Binding-site contacts:
Ligand atom CAT contacts residue LEU68 of chain 1.B at 3.6 Å (hydrophobic).
Ligand atom OAM contacts residue SER38 of chain 1.B at 3.6 Å.
Ligand atom OAM contacts residue SER36 of chain 1.B at 2.7 Å (h-bond).
Ligand atom CBC contacts residue ARG15 of chain 1.B at 3.8 Å.
Ligand atom OAK contacts residue SER38 of chain 1.B at 2.5 Å (h-bond).
Ligand atom OAF contacts residue LYS57 of chain 1.B at 2.9 Å (salt-bridge).
Ligand atom PBL contacts residue ARG15 of chain 1.B at 3.8 Å.
Ligand atom CAO contacts residue PHE56 of chain 1.B at 3.7 Å (hydrophobic).
Ligand atom CAQ contacts residue PHE56 of chain 1.B at 3.7 Å (hydrophobic).
Ligand atom CAZ contacts residue LYS57 of chain 1.B at 3.6 Å.
Ligand atom OAM contacts residue SER44 of chain 1.B at 2.9 Å (h-bond).
Ligand atom PBL contacts residue SER44 of chain 1.B at 3.6 Å.
Ligand atom CAN contacts residue ARG15 of chain 1.B at 3.8 Å.
Ligand atom OAX contacts residue SER44 of chain 1.B at 2.8 Å (h-bond).
Ligand atom CBH contacts residue TRP69 of chain 1.B at 3.6 Å (hydrophobic).
Ligand atom CG contacts residue HIS55 of chain 1.B at 3.4 Å.
Ligand atom CBD contacts residue HIS55 of chain 1.B at 3.6 Å.
Ligand atom CAZ contacts residue LEU68 of chain 1.B at 3.8 Å (hydrophobic).
Ligand atom PBL contacts residue SER38 of chain 1.B at 3.5 Å.
Ligand atom CAA contacts residue ARG15 of chain 1.B at 3.6 Å.
Ligand atom PBL contacts residue ARG34 of chain 1.B at 3.8 Å.
Ligand atom N contacts residue HIS55 of chain 1.B at 2.8 Å (h-bond).
Ligand atom OAL contacts residue ARG15 of chain 1.B at 2.8 Å (salt-bridge).
Ligand atom CG contacts residue GLN54 of chain 1.B at 3.7 Å.
Ligand atom NAC contacts residue LEU68 of chain 1.B at 3.0 Å (h-bond).
Ligand atom CAQ contacts residue LYS57 of chain 1.B at 3.6 Å.
Ligand atom OAM contacts residue ARG34 of chain 1.B at 3.0 Å (salt-bridge).
Ligand atom CB contacts residue PHE56 of chain 1.B at 3.3 Å (hydrophobic).
Ligand atom O contacts residue TRP69 of chain 1.B at 3.7 Å.
Ligand atom OAL contacts residue ARG34 of chain 1.B at 2.8 Å (salt-bridge).
Ligand atom OAI contacts residue ARG15 of chain 1.B at 2.7 Å (salt-bridge).
Ligand atom CBJ contacts residue HIS55 of chain 1.B at 3.3 Å.
Ligand atom OAF contacts residue PHE56 of chain 1.B at 3.5 Å.
Ligand atom CAT contacts residue TRP69 of chain 1.B at 3.6 Å (hydrophobic).
Ligand atom CAQ contacts residue HIS55 of chain 1.B at 3.7 Å.
Ligand atom CB contacts residue HIS55 of chain 1.B at 3.6 Å.
Ligand atom PBL contacts residue SER36 of chain 1.B at 3.8 Å.
Ligand atom CG contacts residue PHE56 of chain 1.B at 3.8 Å (hydrophobic).
Ligand atom CBE contacts residue ARG15 of chain 1.B at 3.8 Å.
Ligand atom NAC contacts residue LYS57 of chain 1.B at 2.8 Å (salt-bridge).

Sequence of chain 1.B:
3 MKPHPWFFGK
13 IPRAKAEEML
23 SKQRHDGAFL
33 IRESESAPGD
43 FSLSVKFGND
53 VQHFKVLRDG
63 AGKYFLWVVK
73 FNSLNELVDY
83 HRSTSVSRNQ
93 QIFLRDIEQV

A protein and the small-molecule ligand that binds it are described below.
Small molecule (SMILES): CNC(=O)[C@H]1[C@H](C(=O)N[C@@H](CCC(N)=O)C(=O)N[C@@H](CC(N)=O)C(N)=O)[C@H]1c1ccc(OP(=O)(O)O)cc1